Binding-site contacts:
Ligand atom CA contacts residue ILE34 of chain 1.A at 3.9 Å (hydrophobic).
Ligand atom C contacts residue MPD1 of chain 1.H at 4.3 Å.
Ligand atom N contacts residue MPD1 of chain 1.H at 4.4 Å.
Ligand atom O contacts residue LEU37 of chain 1.A at 4.2 Å.
Ligand atom CA contacts residue LEU37 of chain 1.A at 3.9 Å (hydrophobic).
Ligand atom O contacts residue MPD1 of chain 1.H at 3.8 Å.

Sequence of chain 1.A:
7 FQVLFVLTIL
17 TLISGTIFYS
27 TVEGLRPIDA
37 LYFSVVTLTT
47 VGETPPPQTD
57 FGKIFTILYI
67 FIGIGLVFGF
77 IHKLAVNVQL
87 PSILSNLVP

A protein and the small-molecule ligand that binds it are described below.
Small molecule (SMILES): NCC(=O)O